Sequence of chain 1.B:
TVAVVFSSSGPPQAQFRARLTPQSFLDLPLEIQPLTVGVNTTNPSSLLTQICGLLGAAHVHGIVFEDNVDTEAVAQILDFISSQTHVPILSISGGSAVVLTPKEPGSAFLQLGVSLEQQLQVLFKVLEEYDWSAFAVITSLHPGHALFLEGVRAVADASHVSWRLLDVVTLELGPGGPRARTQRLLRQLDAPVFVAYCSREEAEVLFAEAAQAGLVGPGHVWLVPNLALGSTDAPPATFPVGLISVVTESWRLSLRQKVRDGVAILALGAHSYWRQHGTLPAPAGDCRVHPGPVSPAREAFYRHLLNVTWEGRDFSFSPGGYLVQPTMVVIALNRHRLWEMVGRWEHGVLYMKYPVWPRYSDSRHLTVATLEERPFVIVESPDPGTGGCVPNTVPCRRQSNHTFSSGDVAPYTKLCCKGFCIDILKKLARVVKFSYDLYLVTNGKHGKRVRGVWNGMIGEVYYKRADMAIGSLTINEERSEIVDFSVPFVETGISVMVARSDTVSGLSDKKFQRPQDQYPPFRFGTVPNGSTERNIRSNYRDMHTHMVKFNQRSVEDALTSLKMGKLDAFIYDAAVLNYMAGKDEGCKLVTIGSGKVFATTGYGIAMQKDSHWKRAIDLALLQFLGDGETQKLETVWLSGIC

Binding-site contacts:
Ligand atom C14 contacts residue TRP193 of chain 1.B at 3.6 Å (hydrophobic).
Ligand atom C10 contacts residue SER194 of chain 1.B at 4.4 Å.
Ligand atom C27 contacts residue PRO253 of chain 1.B at 4.2 Å (hydrophobic).
Ligand atom O15 contacts residue ASP192 of chain 1.B at 4.4 Å.
Ligand atom C28 contacts residue LYS501 of chain 1.B at 4.3 Å.
Ligand atom C17 contacts residue PHE502 of chain 1.B at 4.1 Å (hydrophobic).
Ligand atom C14 contacts residue PRO253 of chain 1.B at 3.5 Å (hydrophobic).
Ligand atom C14 contacts residue SER503 of chain 1.B at 4.2 Å.
Ligand atom N32 contacts residue LYS501 of chain 1.B at 4.3 Å.
Ligand atom C26 contacts residue PRO253 of chain 1.B at 4.4 Å (hydrophobic).
Ligand atom O21 contacts residue TYR504 of chain 1.B at 3.8 Å.
Ligand atom C24 contacts residue ARG498 of chain 1.B at 3.8 Å.
Ligand atom C28 contacts residue SER503 of chain 1.B at 3.9 Å.
Ligand atom C30 contacts residue LYS501 of chain 1.B at 4.3 Å.
Ligand atom C31 contacts residue LYS501 of chain 1.B at 4.2 Å.
Ligand atom C16 contacts residue SER503 of chain 1.B at 4.1 Å.
Ligand atom C28 contacts residue PHE502 of chain 1.B at 4.0 Å (hydrophobic).
Ligand atom C26 contacts residue LYS501 of chain 1.B at 4.4 Å.
Ligand atom O25 contacts residue ARG225 of chain 1.B at 3.6 Å.
Ligand atom N32 contacts residue LEU227 of chain 1.B at 4.2 Å.
Ligand atom C12 contacts residue PRO253 of chain 1.B at 4.3 Å (hydrophobic).
Ligand atom O13 contacts residue PRO253 of chain 1.B at 3.3 Å.
Ligand atom O23 contacts residue ARG498 of chain 1.B at 3.3 Å (salt-bridge).
Ligand atom O15 contacts residue TRP193 of chain 1.B at 4.2 Å.
Ligand atom C4 contacts residue ARG225 of chain 1.B at 4.2 Å.
Ligand atom C30 contacts residue PRO253 of chain 1.B at 4.3 Å (hydrophobic).
Ligand atom O13 contacts residue SER503 of chain 1.B at 4.1 Å.
Ligand atom C27 contacts residue PHE502 of chain 1.B at 4.2 Å (hydrophobic).
Ligand atom C2 contacts residue LEU227 of chain 1.B at 4.1 Å (hydrophobic).
Ligand atom C1 contacts residue LEU227 of chain 1.B at 3.8 Å (hydrophobic).
Ligand atom C16 contacts residue PHE502 of chain 1.B at 4.1 Å (hydrophobic).
Ligand atom C24 contacts residue ARG225 of chain 1.B at 4.1 Å.
Ligand atom C28 contacts residue PRO253 of chain 1.B at 4.0 Å (hydrophobic).
Ligand atom O25 contacts residue ARG498 of chain 1.B at 3.4 Å.
Ligand atom C29 contacts residue LYS501 of chain 1.B at 4.2 Å.
Ligand atom O21 contacts residue ALA497 of chain 1.B at 4.3 Å.
Ligand atom C30 contacts residue ALA252 of chain 1.B at 4.4 Å (hydrophobic).
Ligand atom C1 contacts residue LYS501 of chain 1.B at 3.9 Å.
Ligand atom C22 contacts residue ARG498 of chain 1.B at 4.0 Å.
Ligand atom C29 contacts residue PRO253 of chain 1.B at 4.1 Å (hydrophobic).

This protein binds this small molecule.
Small molecule (SMILES): COC(=O)c1ccc([C@@H]2C(C(C)=O)=C(O)C(=O)N2CCc2c(C)[nH]c3ccccc23)cc1